Binding-site contacts:
Ligand atom C19 contacts residue SER252 of chain 1.A at 3.7 Å.
Ligand atom C04 contacts residue PHE152 of chain 1.A at 3.4 Å (hydrophobic).
Ligand atom C09 contacts residue PHE152 of chain 1.A at 4.0 Å (hydrophobic).
Ligand atom C05 contacts residue ALA253 of chain 1.A at 3.5 Å (hydrophobic).
Ligand atom C04 contacts residue ALA253 of chain 1.A at 3.4 Å (hydrophobic).
Ligand atom C15 contacts residue SER224 of chain 1.A at 4.0 Å.
Ligand atom C02 contacts residue ALA253 of chain 1.A at 4.0 Å (hydrophobic).
Ligand atom BR1 contacts residue TYR115 of chain 1.A at 4.0 Å.
Ligand atom N07 contacts residue HEM1 of chain 1.D at 2.0 Å.
Ligand atom C15 contacts residue ARG220 of chain 1.A at 3.4 Å.
Ligand atom N08 contacts residue PHE152 of chain 1.A at 3.9 Å.
Ligand atom N10 contacts residue GLY251 of chain 1.A at 3.2 Å (h-bond).
Ligand atom C17 contacts residue SER224 of chain 1.A at 3.7 Å.
Ligand atom C06 contacts residue ALA253 of chain 1.A at 3.9 Å (hydrophobic).
Ligand atom C03 contacts residue TYR115 of chain 1.A at 4.0 Å (hydrophobic).
Ligand atom C09 contacts residue ALA253 of chain 1.A at 3.9 Å (hydrophobic).
Ligand atom C18 contacts residue GLY251 of chain 1.A at 3.9 Å.
Ligand atom C13 contacts residue HEM1 of chain 1.D at 3.9 Å.
Ligand atom C02 contacts residue PHE152 of chain 1.A at 3.5 Å (hydrophobic).
Ligand atom C19 contacts residue LEU223 of chain 1.A at 4.0 Å (hydrophobic).
Ligand atom N07 contacts residue ALA253 of chain 1.A at 3.5 Å.
Ligand atom C03 contacts residue ALA253 of chain 1.A at 3.7 Å (hydrophobic).
Ligand atom C19 contacts residue GLY251 of chain 1.A at 3.6 Å.
Ligand atom BR1 contacts residue VAL119 of chain 1.A at 3.8 Å.
Ligand atom C09 contacts residue GLY251 of chain 1.A at 3.7 Å.
Ligand atom C17 contacts residue ARG220 of chain 1.A at 3.8 Å.
Ligand atom N10 contacts residue SER252 of chain 1.A at 3.8 Å.
Ligand atom O16 contacts residue ARG220 of chain 1.A at 3.4 Å.
Ligand atom N08 contacts residue HEM1 of chain 1.D at 3.0 Å.
Ligand atom BR1 contacts residue CYS118 of chain 1.A at 3.5 Å.
Ligand atom C06 contacts residue HEM1 of chain 1.D at 2.7 Å.
Ligand atom C05 contacts residue SER252 of chain 1.A at 4.1 Å.
Ligand atom O16 contacts residue SER224 of chain 1.A at 3.4 Å (h-bond).
Ligand atom C19 contacts residue PHE152 of chain 1.A at 3.9 Å (hydrophobic).
Ligand atom C14 contacts residue ARG220 of chain 1.A at 3.5 Å.
Ligand atom N08 contacts residue ALA253 of chain 1.A at 3.0 Å.
Ligand atom C05 contacts residue PHE152 of chain 1.A at 3.7 Å (hydrophobic).
Ligand atom C03 contacts residue PHE152 of chain 1.A at 3.5 Å (hydrophobic).
Ligand atom N07 contacts residue HIS335 of chain 1.A at 3.9 Å.
Ligand atom C09 contacts residue SER252 of chain 1.A at 3.6 Å.

The protein below binds the small molecule below.
Small molecule (SMILES): Oc1ccc(CNc2cc(Br)cc3[nH]ncc23)cc1

Sequence of chain 1.A:
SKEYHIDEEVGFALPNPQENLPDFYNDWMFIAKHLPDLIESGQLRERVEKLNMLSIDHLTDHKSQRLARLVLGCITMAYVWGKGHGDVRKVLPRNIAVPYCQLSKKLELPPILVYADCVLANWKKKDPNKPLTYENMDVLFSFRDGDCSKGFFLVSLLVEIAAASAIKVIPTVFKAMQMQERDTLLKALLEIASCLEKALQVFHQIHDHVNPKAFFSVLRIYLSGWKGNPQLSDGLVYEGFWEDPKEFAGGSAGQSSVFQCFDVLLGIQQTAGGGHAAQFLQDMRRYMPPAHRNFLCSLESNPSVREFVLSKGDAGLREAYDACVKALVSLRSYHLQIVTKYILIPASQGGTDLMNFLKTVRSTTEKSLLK